Sequence of chain 1.A:
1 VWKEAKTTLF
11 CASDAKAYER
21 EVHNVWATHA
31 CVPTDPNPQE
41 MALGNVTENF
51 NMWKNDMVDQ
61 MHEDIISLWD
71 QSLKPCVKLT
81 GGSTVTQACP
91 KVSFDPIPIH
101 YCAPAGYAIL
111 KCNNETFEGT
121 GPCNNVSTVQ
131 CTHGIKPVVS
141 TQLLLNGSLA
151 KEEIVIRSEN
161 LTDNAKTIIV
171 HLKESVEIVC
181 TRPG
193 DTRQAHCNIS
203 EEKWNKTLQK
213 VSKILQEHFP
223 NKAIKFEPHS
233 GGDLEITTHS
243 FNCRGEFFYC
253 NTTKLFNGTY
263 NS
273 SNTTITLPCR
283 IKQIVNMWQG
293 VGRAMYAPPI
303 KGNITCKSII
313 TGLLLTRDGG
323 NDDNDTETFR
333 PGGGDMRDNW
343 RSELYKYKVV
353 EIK

Binding-site contacts:
Ligand atom C4 contacts residue ASN259 of chain 1.A at 4.2 Å.
Ligand atom O7 contacts residue NAG1 of chain 1.K at 3.5 Å (h-bond).
Ligand atom C1 contacts residue NAG1 of chain 1.K at 3.6 Å.
Ligand atom C5 contacts residue ASN259 of chain 1.A at 3.6 Å.
Ligand atom O7 contacts residue ASN259 of chain 1.A at 4.5 Å.
Ligand atom O3 contacts residue NAG1 of chain 1.K at 3.8 Å.
Ligand atom C8 contacts residue LYS256 of chain 1.A at 4.4 Å.
Ligand atom C2 contacts residue NAG1 of chain 1.K at 3.3 Å.
Ligand atom O5 contacts residue ASN259 of chain 1.A at 2.4 Å (h-bond).
Ligand atom N2 contacts residue NAG1 of chain 1.K at 3.9 Å.
Ligand atom C2 contacts residue ASN259 of chain 1.A at 2.4 Å.
Ligand atom C3 contacts residue ASN259 of chain 1.A at 3.7 Å.
Ligand atom N2 contacts residue ASN259 of chain 1.A at 2.9 Å (h-bond).
Ligand atom C8 contacts residue ASN259 of chain 1.A at 3.8 Å.
Ligand atom C7 contacts residue NAG1 of chain 1.K at 3.7 Å.
Ligand atom C7 contacts residue ASN259 of chain 1.A at 3.6 Å.
Ligand atom C8 contacts residue NAG1 of chain 1.K at 4.1 Å.
Ligand atom C1 contacts residue ASN259 of chain 1.A at 1.4 Å.
Ligand atom O5 contacts residue NAG1 of chain 1.K at 4.0 Å.
Ligand atom C3 contacts residue NAG1 of chain 1.K at 4.5 Å.

This small molecule binds to this protein.
Small molecule (SMILES): CC(=O)N[C@@H]1[C@@H](O)[C@H](O)[C@@H](CO)O[C@H]1O